The protein below binds the small molecule below.
Small molecule (SMILES): CC(=O)N[C@H]1[C@H](O[C@H]2[C@H](O)[C@@H](NC(C)=O)CO[C@@H]2CO)O[C@H](CO)[C@@H](O)[C@@H]1O

Sequence of chain 1.M:
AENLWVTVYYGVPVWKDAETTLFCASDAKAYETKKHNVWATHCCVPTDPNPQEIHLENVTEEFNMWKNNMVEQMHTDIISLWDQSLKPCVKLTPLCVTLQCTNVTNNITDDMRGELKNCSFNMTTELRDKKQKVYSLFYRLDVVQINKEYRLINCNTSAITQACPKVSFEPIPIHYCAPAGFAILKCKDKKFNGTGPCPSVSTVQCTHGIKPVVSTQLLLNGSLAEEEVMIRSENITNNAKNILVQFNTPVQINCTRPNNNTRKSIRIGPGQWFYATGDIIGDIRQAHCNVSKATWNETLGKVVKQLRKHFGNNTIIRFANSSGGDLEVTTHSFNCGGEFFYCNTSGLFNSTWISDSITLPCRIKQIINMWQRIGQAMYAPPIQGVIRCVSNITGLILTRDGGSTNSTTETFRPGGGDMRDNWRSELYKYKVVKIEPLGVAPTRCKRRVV

Sequence of chain 1.P:
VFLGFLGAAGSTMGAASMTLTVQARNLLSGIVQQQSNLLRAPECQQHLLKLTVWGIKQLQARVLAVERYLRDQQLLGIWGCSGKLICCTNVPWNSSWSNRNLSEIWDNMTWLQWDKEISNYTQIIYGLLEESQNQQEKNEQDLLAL

Binding-site contacts:
Ligand atom C8 contacts residue GLU57 of chain 1.M at 3.8 Å.
Ligand atom N2 contacts residue GLU57 of chain 1.M at 3.7 Å.
Ligand atom C1 contacts residue ASN58 of chain 1.M at 1.5 Å.
Ligand atom C7 contacts residue GLU57 of chain 1.M at 4.2 Å.
Ligand atom C3 contacts residue ASN58 of chain 1.M at 3.9 Å.
Ligand atom C8 contacts residue SER17 of chain 1.P at 4.2 Å.
Ligand atom C4 contacts residue ASN58 of chain 1.M at 4.3 Å.
Ligand atom N2 contacts residue ASN58 of chain 1.M at 2.9 Å (h-bond).
Ligand atom O7 contacts residue ASN58 of chain 1.M at 4.3 Å.
Ligand atom C7 contacts residue ASN58 of chain 1.M at 3.8 Å.
Ligand atom O7 contacts residue SER17 of chain 1.P at 3.3 Å (h-bond).
Ligand atom C8 contacts residue GLY13 of chain 1.P at 4.2 Å.
Ligand atom C7 contacts residue SER17 of chain 1.P at 4.1 Å.
Ligand atom C2 contacts residue ASN58 of chain 1.M at 2.5 Å.
Ligand atom C5 contacts residue ASN58 of chain 1.M at 3.8 Å.
Ligand atom O5 contacts residue ASN58 of chain 1.M at 2.4 Å (h-bond).